The small molecule below binds the protein below.
Small molecule (SMILES): CC(=O)N[C@@H]1[C@@H](O)[C@H](O)[C@@H](CO)O[C@H]1O

Binding-site contacts:
Ligand atom C4 contacts residue ASN125 of chain 1.B at 4.3 Å.
Ligand atom O5 contacts residue ASN125 of chain 1.B at 2.4 Å (h-bond).
Ligand atom C5 contacts residue ASN125 of chain 1.B at 3.7 Å.
Ligand atom C2 contacts residue ASN125 of chain 1.B at 2.6 Å.
Ligand atom O7 contacts residue ASN125 of chain 1.B at 4.2 Å.
Ligand atom C7 contacts residue ASN125 of chain 1.B at 3.9 Å.
Ligand atom N2 contacts residue ASN125 of chain 1.B at 3.1 Å (h-bond).
Ligand atom C1 contacts residue ASN125 of chain 1.B at 1.5 Å.
Ligand atom C3 contacts residue ASN125 of chain 1.B at 4.0 Å.

Sequence of chain 1.B:
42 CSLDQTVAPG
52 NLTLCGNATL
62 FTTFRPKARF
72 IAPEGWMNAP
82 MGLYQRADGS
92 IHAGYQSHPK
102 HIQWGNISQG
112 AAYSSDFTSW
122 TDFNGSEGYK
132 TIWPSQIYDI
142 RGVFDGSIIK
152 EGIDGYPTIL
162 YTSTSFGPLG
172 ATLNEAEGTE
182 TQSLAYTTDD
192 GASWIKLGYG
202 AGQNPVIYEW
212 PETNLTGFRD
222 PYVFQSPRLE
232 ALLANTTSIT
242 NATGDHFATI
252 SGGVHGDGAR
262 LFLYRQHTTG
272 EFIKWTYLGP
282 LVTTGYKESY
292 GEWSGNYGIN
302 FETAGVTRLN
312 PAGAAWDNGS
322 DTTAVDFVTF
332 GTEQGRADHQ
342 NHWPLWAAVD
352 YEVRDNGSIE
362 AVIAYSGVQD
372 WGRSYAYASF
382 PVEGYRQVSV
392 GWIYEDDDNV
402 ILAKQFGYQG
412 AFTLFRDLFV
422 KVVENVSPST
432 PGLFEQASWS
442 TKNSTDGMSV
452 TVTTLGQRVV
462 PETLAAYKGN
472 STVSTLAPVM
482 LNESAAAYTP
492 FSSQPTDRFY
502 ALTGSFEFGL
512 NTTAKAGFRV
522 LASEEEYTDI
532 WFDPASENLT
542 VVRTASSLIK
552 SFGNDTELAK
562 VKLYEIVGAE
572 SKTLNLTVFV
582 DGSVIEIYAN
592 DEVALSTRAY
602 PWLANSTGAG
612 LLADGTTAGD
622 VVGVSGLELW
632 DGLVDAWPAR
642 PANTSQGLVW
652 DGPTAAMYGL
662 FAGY